Binding-site contacts:
Ligand atom C5 contacts residue ASN67 of chain 16.A at 3.7 Å.
Ligand atom C8 contacts residue MET118 of chain 16.A at 4.3 Å (hydrophobic).
Ligand atom O5 contacts residue ASN67 of chain 16.A at 2.4 Å (h-bond).
Ligand atom C2 contacts residue ASN67 of chain 16.A at 2.5 Å.
Ligand atom C1 contacts residue ASN67 of chain 16.A at 1.4 Å.
Ligand atom C7 contacts residue ASN67 of chain 16.A at 3.7 Å.
Ligand atom C8 contacts residue ASN67 of chain 16.A at 4.2 Å.
Ligand atom C8 contacts residue PHE90 of chain 16.A at 3.9 Å (hydrophobic).
Ligand atom O7 contacts residue ASN67 of chain 16.A at 4.1 Å.
Ligand atom C4 contacts residue ASN67 of chain 16.A at 4.2 Å.
Ligand atom N2 contacts residue ASN67 of chain 16.A at 2.9 Å (h-bond).
Ligand atom C3 contacts residue ASN67 of chain 16.A at 3.8 Å.

Sequence of chain 16.A:
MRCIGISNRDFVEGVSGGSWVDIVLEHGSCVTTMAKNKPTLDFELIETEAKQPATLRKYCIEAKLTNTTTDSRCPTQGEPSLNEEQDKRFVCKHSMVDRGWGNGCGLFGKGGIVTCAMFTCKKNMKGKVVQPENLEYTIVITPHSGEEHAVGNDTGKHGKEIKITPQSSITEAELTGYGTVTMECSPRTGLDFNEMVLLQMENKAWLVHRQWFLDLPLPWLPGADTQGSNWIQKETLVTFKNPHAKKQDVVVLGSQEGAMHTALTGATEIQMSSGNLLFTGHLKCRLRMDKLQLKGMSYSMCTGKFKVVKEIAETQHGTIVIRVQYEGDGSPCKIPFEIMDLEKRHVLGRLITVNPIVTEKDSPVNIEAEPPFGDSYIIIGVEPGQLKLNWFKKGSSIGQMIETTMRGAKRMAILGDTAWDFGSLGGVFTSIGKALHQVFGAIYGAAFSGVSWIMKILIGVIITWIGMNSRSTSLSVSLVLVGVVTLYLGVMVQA

A protein and the small-molecule ligand that binds it are described below.
Small molecule (SMILES): CC(=O)N[C@@H]1[C@@H](O)[C@H](O)[C@@H](CO)O[C@H]1O